Binding-site contacts:
Ligand atom O2 contacts residue LYS186 of chain 1.G at 2.7 Å (salt-bridge).
Ligand atom C2 contacts residue ALA209 of chain 1.G at 3.8 Å (hydrophobic).
Ligand atom O3 contacts residue ARG210 of chain 1.G at 3.6 Å.
Ligand atom C1 contacts residue ASP212 of chain 1.G at 3.8 Å.
Ligand atom O4 contacts residue ARG87 of chain 1.G at 4.1 Å.
Ligand atom O4 contacts residue LYS186 of chain 1.G at 3.6 Å.
Ligand atom C1 contacts residue GLY211 of chain 1.G at 3.9 Å.
Ligand atom O3 contacts residue THR244 of chain 1.G at 2.8 Å (h-bond).
Ligand atom O1 contacts residue ALA209 of chain 1.G at 4.0 Å.
Ligand atom O3 contacts residue ASP212 of chain 1.G at 3.8 Å.
Ligand atom O4 contacts residue THR244 of chain 1.G at 3.5 Å (h-bond).
Ligand atom O2 contacts residue GLU188 of chain 1.G at 3.3 Å (salt-bridge).
Ligand atom O3 contacts residue GLY211 of chain 1.G at 2.9 Å (h-bond).
Ligand atom O1 contacts residue ASP212 of chain 1.G at 2.7 Å (salt-bridge).
Ligand atom O3 contacts residue MG1 of chain 1.MA at 4.0 Å.
Ligand atom C1 contacts residue GLU188 of chain 1.G at 3.5 Å.
Ligand atom O2 contacts residue ALA209 of chain 1.G at 4.3 Å.
Ligand atom O1 contacts residue MG1 of chain 1.MA at 2.0 Å.
Ligand atom C1 contacts residue MG1 of chain 1.MA at 2.8 Å.
Ligand atom C2 contacts residue THR244 of chain 1.G at 4.1 Å.
Ligand atom O4 contacts residue MET276 of chain 1.G at 4.2 Å.
Ligand atom O3 contacts residue ALA209 of chain 1.G at 3.3 Å.
Ligand atom C2 contacts residue GLU188 of chain 1.G at 3.7 Å.
Ligand atom O1 contacts residue GLU188 of chain 1.G at 2.8 Å (salt-bridge).
Ligand atom C2 contacts residue LYS186 of chain 1.G at 3.5 Å.
Ligand atom O4 contacts residue MG1 of chain 1.MA at 4.2 Å.
Ligand atom O2 contacts residue MG1 of chain 1.MA at 2.1 Å.
Ligand atom O3 contacts residue GLU188 of chain 1.G at 4.4 Å.
Ligand atom O4 contacts residue ALA209 of chain 1.G at 4.1 Å.
Ligand atom O2 contacts residue ASP212 of chain 1.G at 4.0 Å.
Ligand atom O4 contacts residue MET207 of chain 1.G at 4.2 Å.
Ligand atom C2 contacts residue MG1 of chain 1.MA at 2.9 Å.
Ligand atom C1 contacts residue ALA209 of chain 1.G at 3.5 Å (hydrophobic).
Ligand atom C1 contacts residue THR244 of chain 1.G at 3.7 Å.
Ligand atom O1 contacts residue GLY211 of chain 1.G at 3.9 Å.

Sequence of chain 1.G:
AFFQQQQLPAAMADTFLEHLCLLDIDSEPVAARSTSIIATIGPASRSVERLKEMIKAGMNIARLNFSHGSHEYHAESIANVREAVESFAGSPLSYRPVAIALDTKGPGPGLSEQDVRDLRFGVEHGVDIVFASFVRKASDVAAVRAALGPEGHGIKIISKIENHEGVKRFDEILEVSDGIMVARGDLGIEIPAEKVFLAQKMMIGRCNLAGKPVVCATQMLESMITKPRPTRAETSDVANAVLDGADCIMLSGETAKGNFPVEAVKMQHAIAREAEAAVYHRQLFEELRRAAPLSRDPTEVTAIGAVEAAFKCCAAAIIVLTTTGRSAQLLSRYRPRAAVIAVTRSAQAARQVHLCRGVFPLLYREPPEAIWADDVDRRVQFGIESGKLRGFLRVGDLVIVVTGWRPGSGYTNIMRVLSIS

This protein binds this small molecule.
Small molecule (SMILES): O=C([O-])C(=O)[O-]